A small-molecule ligand and the protein it binds are described below.
Small molecule (SMILES): CC[C@H](C)[C@H](NC(=O)[C@H](CC(C)C)NC(=O)[C@@H](NC(=O)[C@H](CCCN=C(N)N)NC(=O)[C@@H](NC(=O)[C@@H]1CCCN1C(=O)[C@H](CC(C)C)NC(=O)[C@H](Cc1ccc(O)cc1)NC(=O)[C@@H](N)CC(C)C)C(C)C)C(C)C)C(=O)O

Sequence of chain 1.A:
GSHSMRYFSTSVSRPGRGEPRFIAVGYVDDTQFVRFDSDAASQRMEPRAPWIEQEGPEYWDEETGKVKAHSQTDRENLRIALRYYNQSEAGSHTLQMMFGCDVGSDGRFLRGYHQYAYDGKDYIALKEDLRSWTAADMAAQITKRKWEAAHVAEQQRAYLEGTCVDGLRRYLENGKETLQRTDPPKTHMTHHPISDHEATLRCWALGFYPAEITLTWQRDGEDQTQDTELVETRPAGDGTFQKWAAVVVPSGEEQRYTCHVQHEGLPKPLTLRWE

Binding-site contacts:
Ligand atom OXT contacts residue ILE83 of chain 1.A at 3.6 Å.
Ligand atom CB contacts residue GLU66 of chain 1.A at 3.4 Å.
Ligand atom C contacts residue THR146 of chain 1.A at 3.6 Å.
Ligand atom CD1 contacts residue GLN159 of chain 1.A at 3.3 Å.
Ligand atom C contacts residue TYR87 of chain 1.A at 3.4 Å (hydrophobic).
Ligand atom N contacts residue PHE102 of chain 1.A at 3.4 Å.
Ligand atom N contacts residue GLU66 of chain 1.A at 2.8 Å (salt-bridge).
Ligand atom O contacts residue THR76 of chain 1.A at 3.3 Å.
Ligand atom CD2 contacts residue HIS117 of chain 1.A at 3.6 Å.
Ligand atom CD contacts residue ALA72 of chain 1.A at 3.5 Å (hydrophobic).
Ligand atom O contacts residue ASN80 of chain 1.A at 3.0 Å (h-bond).
Ligand atom CA contacts residue ASN80 of chain 1.A at 3.2 Å.
Ligand atom OXT contacts residue TYR87 of chain 1.A at 3.5 Å (h-bond).
Ligand atom CZ contacts residue ALA72 of chain 1.A at 3.6 Å (hydrophobic).
Ligand atom CD2 contacts residue MET100 of chain 1.A at 3.6 Å (hydrophobic).
Ligand atom O contacts residue TRP150 of chain 1.A at 2.8 Å (h-bond).
Ligand atom N contacts residue ASN80 of chain 1.A at 2.9 Å (h-bond).
Ligand atom N contacts residue TYR174 of chain 1.A at 2.8 Å (h-bond).
Ligand atom N contacts residue LYS69 of chain 1.A at 3.4 Å (salt-bridge).
Ligand atom CD contacts residue TYR162 of chain 1.A at 3.6 Å (hydrophobic).
Ligand atom CG2 contacts residue GLN159 of chain 1.A at 3.3 Å.
Ligand atom CD2 contacts residue ASN80 of chain 1.A at 3.6 Å.
Ligand atom O contacts residue LYS69 of chain 1.A at 2.8 Å (salt-bridge).
Ligand atom O contacts residue TYR162 of chain 1.A at 2.7 Å (h-bond).
Ligand atom CG1 contacts residue GLN159 of chain 1.A at 3.4 Å.
Ligand atom CD1 contacts residue TYR10 of chain 1.A at 3.5 Å (hydrophobic).
Ligand atom O contacts residue THR146 of chain 1.A at 2.6 Å (h-bond).
Ligand atom NE contacts residue ALA72 of chain 1.A at 3.5 Å.
Ligand atom CZ contacts residue HIS73 of chain 1.A at 3.4 Å.
Ligand atom CD contacts residue THR76 of chain 1.A at 3.6 Å.
Ligand atom CG2 contacts residue TRP150 of chain 1.A at 3.4 Å (hydrophobic).
Ligand atom N contacts residue TYR10 of chain 1.A at 3.0 Å (h-bond).
Ligand atom C contacts residue ASN80 of chain 1.A at 3.5 Å.
Ligand atom CD1 contacts residue TYR162 of chain 1.A at 3.5 Å (hydrophobic).
Ligand atom O contacts residue TYR87 of chain 1.A at 2.6 Å (h-bond).
Ligand atom CE2 contacts residue HIS73 of chain 1.A at 3.4 Å.
Ligand atom CG1 contacts residue VAL155 of chain 1.A at 3.6 Å (hydrophobic).
Ligand atom OH contacts residue HIS73 of chain 1.A at 2.5 Å (h-bond).
Ligand atom OXT contacts residue LYS149 of chain 1.A at 3.3 Å (salt-bridge).
Ligand atom CA contacts residue GLU66 of chain 1.A at 3.6 Å.